Sequence of chain 1.A:
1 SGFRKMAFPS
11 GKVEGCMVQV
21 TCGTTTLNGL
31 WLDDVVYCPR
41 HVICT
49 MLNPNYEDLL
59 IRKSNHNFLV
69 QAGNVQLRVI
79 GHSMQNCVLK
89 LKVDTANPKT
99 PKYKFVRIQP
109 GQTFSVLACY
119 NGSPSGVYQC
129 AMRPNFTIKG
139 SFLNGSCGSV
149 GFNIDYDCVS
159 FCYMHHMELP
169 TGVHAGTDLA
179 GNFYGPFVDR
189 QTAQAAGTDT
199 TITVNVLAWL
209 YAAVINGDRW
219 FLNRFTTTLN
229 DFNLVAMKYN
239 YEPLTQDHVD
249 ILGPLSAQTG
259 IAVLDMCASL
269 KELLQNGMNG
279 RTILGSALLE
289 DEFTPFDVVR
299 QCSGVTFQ

A small-molecule ligand and the protein it binds are described below.
Small molecule (SMILES): CC(C)(C)C[C@H](NC(=O)C(C)(C)NC(=O)OCc1ccccc1)C(=O)N[C@H](CO)C[C@@H]1CCNC1=O

Binding-site contacts:
Ligand atom C17 contacts residue CYS145 of chain 1.A at 2.7 Å (hydrophobic).
Ligand atom C14 contacts residue HIS164 of chain 1.A at 3.6 Å.
Ligand atom O8 contacts residue GLN189 of chain 1.A at 3.3 Å (h-bond).
Ligand atom C19 contacts residue CYS145 of chain 1.A at 2.8 Å (hydrophobic).
Ligand atom C22 contacts residue LEU141 of chain 1.A at 3.1 Å (hydrophobic).
Ligand atom N23 contacts residue GLU166 of chain 1.A at 2.9 Å (salt-bridge).
Ligand atom C37 contacts residue ASP187 of chain 1.A at 3.5 Å.
Ligand atom O29 contacts residue MET165 of chain 1.A at 3.5 Å.
Ligand atom N23 contacts residue PHE140 of chain 1.A at 3.5 Å (h-bond).
Ligand atom C2 contacts residue THR190 of chain 1.A at 3.4 Å.
Ligand atom N16 contacts residue HIS164 of chain 1.A at 3.1 Å (h-bond).
Ligand atom C10 contacts residue GLU166 of chain 1.A at 3.4 Å.
Ligand atom O26 contacts residue HIS163 of chain 1.A at 1.3 Å (h-bond).
Ligand atom C22 contacts residue PHE140 of chain 1.A at 3.4 Å (hydrophobic).
Ligand atom C22 contacts residue GLU166 of chain 1.A at 3.0 Å.
Ligand atom O28 contacts residue CYS145 of chain 1.A at 2.6 Å (h-bond).
Ligand atom C21 contacts residue LEU141 of chain 1.A at 3.0 Å (hydrophobic).
Ligand atom C36 contacts residue GLN189 of chain 1.A at 3.5 Å.
Ligand atom C4 contacts residue THR190 of chain 1.A at 3.4 Å.
Ligand atom C2 contacts residue ALA191 of chain 1.A at 3.4 Å (hydrophobic).
Ligand atom O33 contacts residue GLU166 of chain 1.A at 2.8 Å (salt-bridge).
Ligand atom C19 contacts residue HIS163 of chain 1.A at 3.6 Å.
Ligand atom C3 contacts residue THR190 of chain 1.A at 3.0 Å.
Ligand atom C27 contacts residue HIS164 of chain 1.A at 3.5 Å.
Ligand atom C20 contacts residue HIS163 of chain 1.A at 3.5 Å.
Ligand atom C24 contacts residue HIS163 of chain 1.A at 2.4 Å.
Ligand atom C9 contacts residue GLN189 of chain 1.A at 3.5 Å.
Ligand atom N10 contacts residue GLU166 of chain 1.A at 3.2 Å (salt-bridge).
Ligand atom C5 contacts residue GLN189 of chain 1.A at 3.0 Å.
Ligand atom C36 contacts residue MET49 of chain 1.A at 3.5 Å (hydrophobic).
Ligand atom N23 contacts residue HIS163 of chain 1.A at 3.4 Å (h-bond).
Ligand atom O33 contacts residue MET165 of chain 1.A at 3.2 Å.
Ligand atom O26 contacts residue MET165 of chain 1.A at 3.5 Å (h-bond).
Ligand atom C23 contacts residue MET165 of chain 1.A at 3.5 Å (hydrophobic).
Ligand atom C17 contacts residue HIS164 of chain 1.A at 3.6 Å.
Ligand atom C30 contacts residue GLN189 of chain 1.A at 3.4 Å.
Ligand atom N16 contacts residue CYS145 of chain 1.A at 3.5 Å (h-bond).
Ligand atom C27 contacts residue CYS145 of chain 1.A at 1.8 Å (hydrophobic).
Ligand atom C2 contacts residue GLN192 of chain 1.A at 3.4 Å.
Ligand atom C3 contacts residue GLN192 of chain 1.A at 3.5 Å.